The small molecule below binds the protein below.
Small molecule (SMILES): OC[C@H]1O[C@@H](O)[C@H](O)[C@@H](O)[C@@H]1O

Binding-site contacts:
Ligand atom C4 contacts residue ASP165 of chain 1.B at 4.1 Å.
Ligand atom O4 contacts residue ASP165 of chain 1.B at 2.9 Å (salt-bridge).
Ligand atom C3 contacts residue ASP165 of chain 1.B at 3.8 Å.
Ligand atom O3 contacts residue ASP165 of chain 1.B at 3.0 Å (salt-bridge).

Sequence of chain 1.B:
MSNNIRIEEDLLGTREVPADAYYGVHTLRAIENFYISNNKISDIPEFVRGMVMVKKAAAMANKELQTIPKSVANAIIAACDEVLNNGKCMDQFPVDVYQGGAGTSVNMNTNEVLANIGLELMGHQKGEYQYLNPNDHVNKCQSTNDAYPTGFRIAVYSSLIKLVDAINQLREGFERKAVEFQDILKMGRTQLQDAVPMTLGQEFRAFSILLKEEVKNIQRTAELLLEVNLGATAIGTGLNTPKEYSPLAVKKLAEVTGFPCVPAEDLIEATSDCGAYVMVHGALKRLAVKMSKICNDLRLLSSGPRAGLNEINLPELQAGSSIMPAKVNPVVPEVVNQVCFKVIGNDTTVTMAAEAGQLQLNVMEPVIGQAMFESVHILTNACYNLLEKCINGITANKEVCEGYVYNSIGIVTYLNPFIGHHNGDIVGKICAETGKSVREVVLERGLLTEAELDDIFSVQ